This small molecule binds to this protein.
Small molecule (SMILES): Cc1cc(CCCCCOc2c(Cl)cc(C3=NCCO3)cc2Cl)on1

Sequence of chain 9.A:
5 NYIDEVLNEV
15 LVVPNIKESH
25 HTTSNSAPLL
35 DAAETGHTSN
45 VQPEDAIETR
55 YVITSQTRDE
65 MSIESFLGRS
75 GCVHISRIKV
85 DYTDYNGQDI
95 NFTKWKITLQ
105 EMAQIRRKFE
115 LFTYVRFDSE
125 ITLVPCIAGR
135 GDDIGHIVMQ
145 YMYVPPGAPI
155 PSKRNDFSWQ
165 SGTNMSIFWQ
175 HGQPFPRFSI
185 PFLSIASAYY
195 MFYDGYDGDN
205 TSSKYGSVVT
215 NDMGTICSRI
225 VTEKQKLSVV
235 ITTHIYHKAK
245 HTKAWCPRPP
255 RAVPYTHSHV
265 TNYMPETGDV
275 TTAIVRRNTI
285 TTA

Binding-site contacts:
Ligand atom C2B contacts residue ILE125 of chain 9.A at 3.1 Å (hydrophobic).
Ligand atom C4A contacts residue ILE220 of chain 9.A at 4.1 Å (hydrophobic).
Ligand atom C4 contacts residue LEU103 of chain 9.A at 3.4 Å (hydrophobic).
Ligand atom C5B contacts residue TYR147 of chain 9.A at 3.9 Å (hydrophobic).
Ligand atom O1A contacts residue ILE220 of chain 9.A at 3.6 Å.
Ligand atom C3B contacts residue ILE125 of chain 9.A at 3.5 Å (hydrophobic).
Ligand atom CL2 contacts residue ILE184 of chain 9.A at 3.9 Å.
Ligand atom C31 contacts residue GLN104 of chain 9.A at 3.6 Å.
Ligand atom N2 contacts residue THR102 of chain 9.A at 4.2 Å.
Ligand atom CL1 contacts residue ILE125 of chain 9.A at 3.5 Å.
Ligand atom C31 contacts residue MET195 of chain 9.A at 3.5 Å (hydrophobic).
Ligand atom C5A contacts residue MET146 of chain 9.A at 3.7 Å (hydrophobic).
Ligand atom C4A contacts residue TYR145 of chain 9.A at 3.3 Å (hydrophobic).
Ligand atom C4B contacts residue ILE125 of chain 9.A at 3.9 Å (hydrophobic).
Ligand atom CL2 contacts residue TYR147 of chain 9.A at 3.4 Å.
Ligand atom N3A contacts residue LEU127 of chain 9.A at 4.1 Å.
Ligand atom N3A contacts residue PHE182 of chain 9.A at 4.0 Å.
Ligand atom C2C contacts residue MET217 of chain 9.A at 3.7 Å (hydrophobic).
Ligand atom C5A contacts residue ILE220 of chain 9.A at 3.9 Å (hydrophobic).
Ligand atom C5A contacts residue TYR145 of chain 9.A at 3.8 Å (hydrophobic).
Ligand atom CL1 contacts residue ILE239 of chain 9.A at 3.8 Å.
Ligand atom C5A contacts residue TYR147 of chain 9.A at 4.1 Å (hydrophobic).
Ligand atom C1B contacts residue ILE125 of chain 9.A at 3.1 Å (hydrophobic).
Ligand atom O1A contacts residue TYR147 of chain 9.A at 4.0 Å.
Ligand atom N2 contacts residue ASN215 of chain 9.A at 3.7 Å.
Ligand atom C5B contacts residue ILE125 of chain 9.A at 3.9 Å (hydrophobic).
Ligand atom C4A contacts residue LEU127 of chain 9.A at 4.0 Å (hydrophobic).
Ligand atom C4C contacts residue MET217 of chain 9.A at 4.2 Å (hydrophobic).
Ligand atom C5 contacts residue LEU103 of chain 9.A at 3.8 Å (hydrophobic).
Ligand atom C2A contacts residue PHE182 of chain 9.A at 4.2 Å (hydrophobic).
Ligand atom C6B contacts residue ILE184 of chain 9.A at 4.1 Å (hydrophobic).
Ligand atom C3B contacts residue ILE220 of chain 9.A at 4.2 Å (hydrophobic).
Ligand atom C6B contacts residue ILE125 of chain 9.A at 3.6 Å (hydrophobic).
Ligand atom C4B contacts residue ILE220 of chain 9.A at 4.0 Å (hydrophobic).
Ligand atom CL2 contacts residue LEU187 of chain 9.A at 3.9 Å.
Ligand atom O1 contacts residue MET217 of chain 9.A at 4.2 Å.
Ligand atom C1C contacts residue LEU103 of chain 9.A at 4.1 Å (hydrophobic).
Ligand atom C3 contacts residue LEU103 of chain 9.A at 4.1 Å (hydrophobic).
Ligand atom C2A contacts residue ILE220 of chain 9.A at 3.8 Å (hydrophobic).
Ligand atom O1B contacts residue ILE125 of chain 9.A at 3.5 Å.